Sequence of chain 2.A:
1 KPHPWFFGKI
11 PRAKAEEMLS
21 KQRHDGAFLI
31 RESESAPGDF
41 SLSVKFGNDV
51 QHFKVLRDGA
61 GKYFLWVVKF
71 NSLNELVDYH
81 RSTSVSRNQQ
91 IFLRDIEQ

Binding-site contacts:
Ligand atom N contacts residue HIS52 of chain 2.A at 2.9 Å (h-bond).
Ligand atom OD1 contacts residue LYS54 of chain 2.A at 2.9 Å (salt-bridge).
Ligand atom CA contacts residue HIS52 of chain 2.A at 3.3 Å.
Ligand atom CE1 contacts residue SER41 of chain 2.A at 3.6 Å.
Ligand atom P contacts residue SER33 of chain 2.A at 3.5 Å.
Ligand atom C3 contacts residue ARG12 of chain 2.A at 3.5 Å.
Ligand atom OH contacts residue LYS54 of chain 2.A at 3.5 Å.
Ligand atom N contacts residue ARG12 of chain 2.A at 3.3 Å (salt-bridge).
Ligand atom CB contacts residue PHE53 of chain 2.A at 3.7 Å (hydrophobic).
Ligand atom O3P contacts residue SER41 of chain 2.A at 2.7 Å (h-bond).
Ligand atom P contacts residue SER41 of chain 2.A at 3.7 Å.
Ligand atom ND2 contacts residue LEU65 of chain 2.A at 2.9 Å (h-bond).
Ligand atom O contacts residue ARG12 of chain 2.A at 3.6 Å.
Ligand atom C contacts residue HIS52 of chain 2.A at 3.5 Å.
Ligand atom OD1 contacts residue PHE53 of chain 2.A at 3.5 Å.
Ligand atom O3P contacts residue ARG31 of chain 2.A at 3.0 Å (salt-bridge).
Ligand atom O3P contacts residue SER33 of chain 2.A at 2.7 Å (h-bond).
Ligand atom O2P contacts residue ARG12 of chain 2.A at 2.8 Å (salt-bridge).
Ligand atom CA contacts residue TRP66 of chain 2.A at 3.5 Å (hydrophobic).
Ligand atom CG1 contacts residue GLN51 of chain 2.A at 3.6 Å.
Ligand atom CZ contacts residue LYS54 of chain 2.A at 3.6 Å.
Ligand atom CG1 contacts residue HIS52 of chain 2.A at 3.6 Å.
Ligand atom C1 contacts residue ARG12 of chain 2.A at 3.4 Å.
Ligand atom CZ contacts residue ARG12 of chain 2.A at 3.5 Å.
Ligand atom C6 contacts residue ARG12 of chain 2.A at 3.6 Å.
Ligand atom CA contacts residue ARG12 of chain 2.A at 3.4 Å.
Ligand atom CB contacts residue TRP66 of chain 2.A at 3.6 Å (hydrophobic).
Ligand atom O3P contacts residue LYS54 of chain 2.A at 3.6 Å.
Ligand atom CD1 contacts residue LYS54 of chain 2.A at 3.5 Å.
Ligand atom ND2 contacts residue LYS54 of chain 2.A at 2.8 Å (salt-bridge).
Ligand atom N contacts residue ARG12 of chain 2.A at 3.5 Å (salt-bridge).
Ligand atom ND2 contacts residue LEU56 of chain 2.A at 3.5 Å.
Ligand atom O2P contacts residue ARG31 of chain 2.A at 2.9 Å (salt-bridge).
Ligand atom O1P contacts residue SER35 of chain 2.A at 2.7 Å (h-bond).
Ligand atom CE1 contacts residue ARG12 of chain 2.A at 3.5 Å.
Ligand atom O1P contacts residue SER33 of chain 2.A at 3.5 Å (h-bond).
Ligand atom CG contacts residue LYS54 of chain 2.A at 3.7 Å.
Ligand atom CB contacts residue LEU65 of chain 2.A at 3.6 Å (hydrophobic).
Ligand atom C contacts residue ARG12 of chain 2.A at 3.3 Å.
Ligand atom O contacts residue ARG12 of chain 2.A at 3.0 Å (salt-bridge).

A protein and the small-molecule ligand that binds it are described below.
Small molecule (SMILES): CC[C@H](C)[C@H](NC(=O)[C@H](Cc1ccc(OP(=O)(O)O)cc1)NC(=O)[C@H](CCC(=O)O)NC(=O)c1ccccc1N)C(=O)N[C@@H](CC(N)=O)C(=O)N[C@@H](CCC(N)=O)C(N)=O